Binding-site contacts:
Ligand atom C15 contacts residue GLU56 of chain 1.B at 3.4 Å.
Ligand atom C01 contacts residue MET124 of chain 1.B at 3.6 Å (hydrophobic).
Ligand atom C14 contacts residue ALA53 of chain 1.B at 3.9 Å (hydrophobic).
Ligand atom C20 contacts residue LEU243 of chain 1.B at 3.5 Å (hydrophobic).
Ligand atom C08 contacts residue MET124 of chain 1.B at 4.2 Å (hydrophobic).
Ligand atom C07 contacts residue LEU49 of chain 1.B at 3.9 Å (hydrophobic).
Ligand atom C18 contacts residue LEU49 of chain 1.B at 4.1 Å (hydrophobic).
Ligand atom C19 contacts residue LEU228 of chain 1.B at 3.7 Å (hydrophobic).
Ligand atom C20 contacts residue ALA53 of chain 1.B at 3.9 Å (hydrophobic).
Ligand atom C02 contacts residue LEU228 of chain 1.B at 3.9 Å (hydrophobic).
Ligand atom C22 contacts residue ALA53 of chain 1.B at 3.8 Å (hydrophobic).
Ligand atom C16 contacts residue LEU90 of chain 1.B at 3.7 Å (hydrophobic).
Ligand atom C20 contacts residue LEU228 of chain 1.B at 3.7 Å (hydrophobic).
Ligand atom C16 contacts residue LEU94 of chain 1.B at 4.1 Å (hydrophobic).
Ligand atom C13 contacts residue ALA53 of chain 1.B at 3.6 Å (hydrophobic).
Ligand atom C02 contacts residue MET124 of chain 1.B at 3.5 Å (hydrophobic).
Ligand atom C05 contacts residue ILE127 of chain 1.B at 4.0 Å (hydrophobic).
Ligand atom C08 contacts residue LEU49 of chain 1.B at 3.8 Å (hydrophobic).
Ligand atom C19 contacts residue ALA53 of chain 1.B at 4.1 Å (hydrophobic).
Ligand atom C07 contacts residue MET124 of chain 1.B at 3.5 Å (hydrophobic).
Ligand atom C21 contacts residue ALA53 of chain 1.B at 3.7 Å (hydrophobic).
Ligand atom O01 contacts residue LEU90 of chain 1.B at 3.9 Å.
Ligand atom C22 contacts residue LEU90 of chain 1.B at 4.1 Å (hydrophobic).
Ligand atom C13 contacts residue LEU49 of chain 1.B at 3.9 Å (hydrophobic).
Ligand atom C01 contacts residue MET46 of chain 1.B at 3.6 Å (hydrophobic).
Ligand atom C19 contacts residue THR50 of chain 1.B at 3.6 Å.
Ligand atom C06 contacts residue LEU131 of chain 1.B at 3.6 Å (hydrophobic).
Ligand atom C11 contacts residue ALA53 of chain 1.B at 4.0 Å (hydrophobic).
Ligand atom C05 contacts residue LEU131 of chain 1.B at 4.0 Å (hydrophobic).
Ligand atom C07 contacts residue PHE107 of chain 1.B at 4.2 Å (hydrophobic).
Ligand atom C06 contacts residue PHE107 of chain 1.B at 4.1 Å (hydrophobic).
Ligand atom C21 contacts residue LEU228 of chain 1.B at 3.7 Å (hydrophobic).
Ligand atom C21 contacts residue TRP86 of chain 1.B at 3.6 Å (hydrophobic).
Ligand atom C19 contacts residue LEU243 of chain 1.B at 4.1 Å (hydrophobic).
Ligand atom O01 contacts residue ARG97 of chain 1.B at 3.4 Å (salt-bridge).
Ligand atom C14 contacts residue GLU56 of chain 1.B at 3.4 Å.
Ligand atom C05 contacts residue MET91 of chain 1.B at 3.6 Å (hydrophobic).
Ligand atom C04 contacts residue MET91 of chain 1.B at 4.0 Å (hydrophobic).
Ligand atom O01 contacts residue GLU56 of chain 1.B at 2.7 Å (salt-bridge).
Ligand atom C22 contacts residue LEU87 of chain 1.B at 3.8 Å (hydrophobic).

Sequence of chain 1.B:
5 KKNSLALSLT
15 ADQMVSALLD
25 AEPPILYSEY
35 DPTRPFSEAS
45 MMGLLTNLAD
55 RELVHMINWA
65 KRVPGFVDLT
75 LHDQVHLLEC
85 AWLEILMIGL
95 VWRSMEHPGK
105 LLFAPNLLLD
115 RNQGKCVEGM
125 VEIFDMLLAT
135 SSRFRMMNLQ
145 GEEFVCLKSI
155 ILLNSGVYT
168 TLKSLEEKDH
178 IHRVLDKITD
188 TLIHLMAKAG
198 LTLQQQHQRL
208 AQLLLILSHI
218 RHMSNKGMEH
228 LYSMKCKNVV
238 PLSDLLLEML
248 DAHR

The small molecule below binds the protein below.
Small molecule (SMILES): CCOC(=O)C=Cc1ccc(C(=C2C3CCCC2CCC3)c2ccc(O)cc2)cc1